Sequence of chain 42.C:
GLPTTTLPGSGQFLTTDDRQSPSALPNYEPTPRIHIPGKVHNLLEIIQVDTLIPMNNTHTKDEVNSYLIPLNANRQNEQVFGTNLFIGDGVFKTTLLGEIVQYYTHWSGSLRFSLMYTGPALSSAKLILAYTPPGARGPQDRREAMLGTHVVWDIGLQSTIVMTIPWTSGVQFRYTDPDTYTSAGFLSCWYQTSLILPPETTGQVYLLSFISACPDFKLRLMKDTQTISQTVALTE

Binding-site contacts:
Ligand atom CM6 contacts residue TYR152 of chain 41.A at 3.4 Å (hydrophobic).
Ligand atom C3A contacts residue PHE186 of chain 41.A at 3.7 Å (hydrophobic).
Ligand atom F3 contacts residue PRO174 of chain 41.A at 2.9 Å.
Ligand atom CM4 contacts residue VAL176 of chain 41.A at 3.8 Å (hydrophobic).
Ligand atom F3 contacts residue SER175 of chain 41.A at 2.8 Å.
Ligand atom N3A contacts residue PHE186 of chain 41.A at 3.4 Å.
Ligand atom N1A contacts residue PRO174 of chain 41.A at 3.5 Å.
Ligand atom C5B contacts residue TYR152 of chain 41.A at 3.5 Å (hydrophobic).
Ligand atom C2A contacts residue TYR152 of chain 41.A at 3.7 Å (hydrophobic).
Ligand atom CM2 contacts residue ILE104 of chain 41.A at 3.6 Å (hydrophobic).
Ligand atom CM2 contacts residue MET224 of chain 41.A at 3.5 Å (hydrophobic).
Ligand atom F1 contacts residue MET224 of chain 41.A at 3.6 Å.
Ligand atom CM2 contacts residue TYR128 of chain 41.A at 3.4 Å (hydrophobic).
Ligand atom F1 contacts residue ALA150 of chain 41.A at 3.8 Å.
Ligand atom C3B contacts residue MET224 of chain 41.A at 3.6 Å (hydrophobic).
Ligand atom C1C contacts residue TYR197 of chain 41.A at 3.5 Å (hydrophobic).
Ligand atom O1 contacts residue MET221 of chain 41.A at 3.7 Å.
Ligand atom N1A contacts residue ALA24 of chain 41.C at 3.2 Å.
Ligand atom F3 contacts residue ALA150 of chain 41.A at 2.7 Å.
Ligand atom CM6 contacts residue LEU25 of chain 41.C at 3.8 Å (hydrophobic).
Ligand atom C1C contacts residue TYR128 of chain 41.A at 3.5 Å (hydrophobic).
Ligand atom CM3 contacts residue ASN219 of chain 41.A at 3.8 Å.
Ligand atom F3 contacts residue MET151 of chain 41.A at 3.7 Å.
Ligand atom C4 contacts residue TYR197 of chain 41.A at 3.4 Å (hydrophobic).
Ligand atom C3C contacts residue TYR128 of chain 41.A at 3.3 Å (hydrophobic).
Ligand atom C2C contacts residue TYR128 of chain 41.A at 3.2 Å (hydrophobic).
Ligand atom C3 contacts residue LEU106 of chain 41.A at 3.8 Å (hydrophobic).
Ligand atom F1 contacts residue PHE186 of chain 41.A at 3.8 Å.
Ligand atom C2A contacts residue PHE186 of chain 41.A at 3.5 Å (hydrophobic).
Ligand atom C6B contacts residue TYR152 of chain 41.A at 3.6 Å (hydrophobic).
Ligand atom O1A contacts residue PRO174 of chain 41.A at 3.5 Å.
Ligand atom N3A contacts residue TYR152 of chain 41.A at 3.8 Å.
Ligand atom CM4 contacts residue ALA150 of chain 41.A at 3.6 Å (hydrophobic).
Ligand atom O1A contacts residue ALA24 of chain 41.C at 3.3 Å.
Ligand atom F2 contacts residue VAL176 of chain 41.A at 2.7 Å.
Ligand atom F3 contacts residue TYR152 of chain 41.A at 3.6 Å.
Ligand atom C2C contacts residue ILE104 of chain 41.A at 3.8 Å (hydrophobic).
Ligand atom CM6 contacts residue VAL188 of chain 41.A at 3.8 Å (hydrophobic).
Ligand atom C2B contacts residue ILE104 of chain 41.A at 3.8 Å (hydrophobic).
Ligand atom F3 contacts residue VAL176 of chain 41.A at 3.6 Å.

Sequence of chain 41.C:
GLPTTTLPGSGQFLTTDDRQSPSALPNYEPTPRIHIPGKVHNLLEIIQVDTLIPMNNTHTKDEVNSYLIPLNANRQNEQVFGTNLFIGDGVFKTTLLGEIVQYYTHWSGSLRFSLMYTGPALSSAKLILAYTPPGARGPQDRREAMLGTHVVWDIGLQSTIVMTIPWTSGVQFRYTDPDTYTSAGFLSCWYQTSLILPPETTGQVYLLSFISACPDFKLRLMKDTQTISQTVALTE

The small molecule below binds the protein below.
Small molecule (SMILES): Cc1cc(CCCOc2c(C)cc(-c3noc(C(F)(F)F)n3)cc2C)on1

Sequence of chain 41.A:
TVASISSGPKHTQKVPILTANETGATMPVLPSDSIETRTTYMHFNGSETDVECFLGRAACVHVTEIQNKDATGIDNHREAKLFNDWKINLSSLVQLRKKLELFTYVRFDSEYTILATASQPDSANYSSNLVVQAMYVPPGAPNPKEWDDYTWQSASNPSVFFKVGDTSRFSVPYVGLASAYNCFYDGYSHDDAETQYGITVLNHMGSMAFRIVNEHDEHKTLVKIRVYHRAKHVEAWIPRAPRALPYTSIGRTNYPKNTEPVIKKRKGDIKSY